Binding-site contacts:
Ligand atom C4 contacts residue GLY121 of chain 1.B at 4.1 Å.
Ligand atom O1 contacts residue THR208 of chain 1.A at 4.1 Å.
Ligand atom O2 contacts residue THR208 of chain 1.A at 4.1 Å.
Ligand atom C2 contacts residue TRP212 of chain 1.B at 3.7 Å (hydrophobic).
Ligand atom O2 contacts residue PHE237 of chain 1.B at 4.0 Å.
Ligand atom C4 contacts residue TRP212 of chain 1.B at 4.3 Å (hydrophobic).
Ligand atom O1 contacts residue GLY121 of chain 1.B at 3.5 Å (h-bond).
Ligand atom C1 contacts residue GLY121 of chain 1.B at 4.0 Å.
Ligand atom C3 contacts residue PHE237 of chain 1.B at 3.8 Å (hydrophobic).
Ligand atom C3 contacts residue TRP212 of chain 1.B at 3.7 Å (hydrophobic).
Ligand atom O3 contacts residue TRP212 of chain 1.B at 3.7 Å.
Ligand atom O1 contacts residue SER120 of chain 1.B at 3.8 Å.
Ligand atom O2 contacts residue GLY121 of chain 1.B at 4.4 Å.
Ligand atom C2 contacts residue THR208 of chain 1.A at 4.0 Å.
Ligand atom O2 contacts residue SER120 of chain 1.B at 4.4 Å.
Ligand atom C1 contacts residue THR208 of chain 1.A at 3.9 Å.

Sequence of chain 1.B:
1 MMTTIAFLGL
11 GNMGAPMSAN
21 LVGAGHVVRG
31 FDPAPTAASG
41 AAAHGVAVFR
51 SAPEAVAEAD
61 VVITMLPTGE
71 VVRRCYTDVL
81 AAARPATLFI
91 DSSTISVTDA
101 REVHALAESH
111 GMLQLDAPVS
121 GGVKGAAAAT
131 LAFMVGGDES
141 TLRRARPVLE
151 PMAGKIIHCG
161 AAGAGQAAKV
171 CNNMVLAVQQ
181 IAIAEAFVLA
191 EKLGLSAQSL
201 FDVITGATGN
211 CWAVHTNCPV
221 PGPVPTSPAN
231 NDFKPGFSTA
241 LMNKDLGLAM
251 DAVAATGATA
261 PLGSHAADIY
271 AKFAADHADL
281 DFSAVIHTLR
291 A

Sequence of chain 1.A:
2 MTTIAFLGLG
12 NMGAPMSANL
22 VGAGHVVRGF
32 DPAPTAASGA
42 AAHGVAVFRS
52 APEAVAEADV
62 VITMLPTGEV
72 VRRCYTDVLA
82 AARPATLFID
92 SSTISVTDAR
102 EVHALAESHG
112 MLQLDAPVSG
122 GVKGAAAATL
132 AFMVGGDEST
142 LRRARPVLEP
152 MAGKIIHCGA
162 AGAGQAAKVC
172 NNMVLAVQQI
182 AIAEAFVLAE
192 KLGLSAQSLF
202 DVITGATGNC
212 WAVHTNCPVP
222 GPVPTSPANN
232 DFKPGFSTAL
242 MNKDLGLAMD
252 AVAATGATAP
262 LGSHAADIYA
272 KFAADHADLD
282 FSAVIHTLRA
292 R

A small-molecule ligand and the protein it binds are described below.
Small molecule (SMILES): C[C@H](CO)C(=O)O